Binding-site contacts:
Ligand atom C contacts residue PRO57 of chain 1.H at 3.5 Å (hydrophobic).
Ligand atom N contacts residue LYS58 of chain 1.H at 4.3 Å.
Ligand atom CA contacts residue LYS58 of chain 1.H at 4.1 Å.
Ligand atom O contacts residue PRO57 of chain 1.H at 3.2 Å (h-bond).
Ligand atom O contacts residue LEU59 of chain 1.H at 3.4 Å (h-bond).
Ligand atom OXT contacts residue LEU59 of chain 1.H at 3.5 Å (h-bond).
Ligand atom C contacts residue LYS58 of chain 1.H at 3.8 Å.
Ligand atom C contacts residue LEU59 of chain 1.H at 3.6 Å (hydrophobic).
Ligand atom O contacts residue TRP128 of chain 1.G at 4.2 Å.
Ligand atom O contacts residue ASP126 of chain 1.G at 4.3 Å.
Ligand atom OXT contacts residue ASP126 of chain 1.G at 4.3 Å.
Ligand atom OXT contacts residue LYS58 of chain 1.H at 4.0 Å.
Ligand atom N contacts residue PRO57 of chain 1.H at 4.2 Å.
Ligand atom CA contacts residue PRO57 of chain 1.H at 3.4 Å (hydrophobic).
Ligand atom O contacts residue LYS58 of chain 1.H at 3.9 Å.

Sequence of chain 1.G:
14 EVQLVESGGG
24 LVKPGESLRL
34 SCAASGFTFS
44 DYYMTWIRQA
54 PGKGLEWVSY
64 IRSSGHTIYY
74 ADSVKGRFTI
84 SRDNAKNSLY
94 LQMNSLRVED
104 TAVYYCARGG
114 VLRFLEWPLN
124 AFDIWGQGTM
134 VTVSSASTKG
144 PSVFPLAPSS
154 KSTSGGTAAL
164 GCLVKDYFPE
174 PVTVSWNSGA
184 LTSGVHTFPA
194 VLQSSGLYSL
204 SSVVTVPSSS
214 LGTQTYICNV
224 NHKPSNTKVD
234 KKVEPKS

Sequence of chain 1.H:
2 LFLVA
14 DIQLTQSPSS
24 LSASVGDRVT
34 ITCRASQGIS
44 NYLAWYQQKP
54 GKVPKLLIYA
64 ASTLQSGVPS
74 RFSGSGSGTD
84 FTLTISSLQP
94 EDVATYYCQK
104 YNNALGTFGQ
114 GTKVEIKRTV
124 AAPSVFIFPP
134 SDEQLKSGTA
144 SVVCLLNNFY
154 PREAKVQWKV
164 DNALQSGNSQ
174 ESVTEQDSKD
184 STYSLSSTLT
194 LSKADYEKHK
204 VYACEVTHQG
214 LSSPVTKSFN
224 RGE

The small molecule below binds the protein below.
Small molecule (SMILES): NCC(=O)O